Binding-site contacts:
Ligand atom C1 contacts residue GLY286 of chain 1.B at 3.8 Å.
Ligand atom C18 contacts residue PHE106 of chain 1.B at 4.0 Å (hydrophobic).
Ligand atom C15 contacts residue GLU283 of chain 1.B at 4.0 Å.
Ligand atom O3 contacts residue ILE197 of chain 1.B at 3.6 Å.
Ligand atom C2 contacts residue ASN194 of chain 1.B at 4.1 Å.
Ligand atom C5 contacts residue GLY286 of chain 1.B at 4.1 Å.
Ligand atom O3 contacts residue ASN194 of chain 1.B at 2.7 Å (h-bond).
Ligand atom C24 contacts residue HEM1 of chain 1.H at 4.1 Å.
Ligand atom C20 contacts residue HEM1 of chain 1.H at 4.0 Å.
Ligand atom C25 contacts residue SER352 of chain 1.B at 3.9 Å.
Ligand atom C4 contacts residue ILE197 of chain 1.B at 4.2 Å (hydrophobic).
Ligand atom C21 contacts residue HEM1 of chain 1.H at 2.7 Å.
Ligand atom C3 contacts residue ILE197 of chain 1.B at 4.1 Å (hydrophobic).
Ligand atom C2 contacts residue VAL198 of chain 1.B at 3.7 Å (hydrophobic).
Ligand atom C11 contacts residue VAL465 of chain 1.B at 4.0 Å (hydrophobic).
Ligand atom C16 contacts residue HEM1 of chain 1.H at 4.0 Å.
Ligand atom C16 contacts residue ALA287 of chain 1.B at 4.0 Å (hydrophobic).
Ligand atom C21 contacts residue ALA287 of chain 1.B at 4.2 Å (hydrophobic).
Ligand atom C24 contacts residue SER352 of chain 1.B at 3.7 Å.
Ligand atom C19 contacts residue LEU97 of chain 1.B at 4.2 Å (hydrophobic).
Ligand atom C7 contacts residue GLU283 of chain 1.B at 4.1 Å.
Ligand atom N22 contacts residue HEM1 of chain 1.H at 1.9 Å.
Ligand atom C9 contacts residue ALA287 of chain 1.B at 4.1 Å (hydrophobic).
Ligand atom C2 contacts residue ILE197 of chain 1.B at 4.2 Å (hydrophobic).
Ligand atom C9 contacts residue GLY286 of chain 1.B at 4.0 Å.
Ligand atom C3 contacts residue GLY286 of chain 1.B at 3.9 Å.
Ligand atom C16 contacts residue ALA105 of chain 1.B at 4.0 Å (hydrophobic).
Ligand atom N22 contacts residue CYS425 of chain 1.B at 4.2 Å.
Ligand atom C2 contacts residue GLY286 of chain 1.B at 4.2 Å.
Ligand atom C23 contacts residue THR291 of chain 1.B at 3.2 Å.
Ligand atom C24 contacts residue VAL351 of chain 1.B at 4.1 Å (hydrophobic).
Ligand atom C15 contacts residue ALA105 of chain 1.B at 3.7 Å (hydrophobic).
Ligand atom C3 contacts residue ASN194 of chain 1.B at 3.5 Å.
Ligand atom C7 contacts residue PHE106 of chain 1.B at 4.1 Å (hydrophobic).
Ligand atom C8 contacts residue PHE106 of chain 1.B at 4.2 Å (hydrophobic).
Ligand atom C23 contacts residue HEM1 of chain 1.H at 2.8 Å.
Ligand atom N22 contacts residue THR291 of chain 1.B at 3.7 Å.
Ligand atom C25 contacts residue THR291 of chain 1.B at 4.0 Å.
Ligand atom C15 contacts residue PHE106 of chain 1.B at 4.2 Å (hydrophobic).
Ligand atom C24 contacts residue THR291 of chain 1.B at 3.4 Å.

Sequence of chain 1.B:
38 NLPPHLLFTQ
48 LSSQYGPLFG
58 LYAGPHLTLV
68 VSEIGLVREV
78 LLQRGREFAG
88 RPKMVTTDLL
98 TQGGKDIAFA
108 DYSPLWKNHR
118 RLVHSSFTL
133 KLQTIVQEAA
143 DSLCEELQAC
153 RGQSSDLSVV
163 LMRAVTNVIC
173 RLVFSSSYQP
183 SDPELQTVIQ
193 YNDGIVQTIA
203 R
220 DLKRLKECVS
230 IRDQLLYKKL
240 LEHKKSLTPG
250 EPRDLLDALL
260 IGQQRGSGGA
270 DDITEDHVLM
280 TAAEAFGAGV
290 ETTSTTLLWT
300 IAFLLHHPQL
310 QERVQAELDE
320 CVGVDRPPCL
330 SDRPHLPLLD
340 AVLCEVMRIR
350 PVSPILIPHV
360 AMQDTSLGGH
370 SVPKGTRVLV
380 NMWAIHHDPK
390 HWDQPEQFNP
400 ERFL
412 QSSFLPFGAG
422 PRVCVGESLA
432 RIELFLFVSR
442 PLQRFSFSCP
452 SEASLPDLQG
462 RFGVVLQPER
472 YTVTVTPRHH

This protein binds this small molecule.
Small molecule (SMILES): C[C@]12CC[C@H](O)CC1=CC[C@@H]1[C@@H]2CC[C@]2(C)C(c3cccnc3)=CC[C@@H]12